Binding-site contacts:
Ligand atom C8 contacts residue VAL217 of chain 18.A at 3.5 Å (hydrophobic).
Ligand atom N7 contacts residue PRO429 of chain 18.A at 4.3 Å.
Ligand atom N7 contacts residue PRO218 of chain 18.A at 4.0 Å.
Ligand atom C3' contacts residue GLU215 of chain 18.A at 3.3 Å.
Ligand atom C8 contacts residue PRO429 of chain 18.A at 4.3 Å (hydrophobic).
Ligand atom N9 contacts residue VAL217 of chain 18.A at 4.3 Å.
Ligand atom N1 contacts residue HIS428 of chain 18.A at 3.3 Å.
Ligand atom O3' contacts residue GLY437 of chain 18.A at 3.9 Å.
Ligand atom N6 contacts residue SER430 of chain 18.A at 3.7 Å.
Ligand atom O3P contacts residue LYS439 of chain 18.A at 2.9 Å.
Ligand atom C8 contacts residue GLY437 of chain 18.A at 2.8 Å.
Ligand atom O2P contacts residue HIS426 of chain 18.A at 3.6 Å.
Ligand atom N7 contacts residue VAL217 of chain 18.A at 3.7 Å.
Ligand atom N9 contacts residue PRO218 of chain 18.A at 4.2 Å.
Ligand atom C4 contacts residue PRO218 of chain 18.A at 4.1 Å (hydrophobic).
Ligand atom C6 contacts residue HIS428 of chain 18.A at 4.2 Å.
Ligand atom O3' contacts residue GLU215 of chain 18.A at 3.5 Å (salt-bridge).
Ligand atom O3' contacts residue LYS439 of chain 18.A at 3.5 Å.
Ligand atom O5' contacts residue LYS439 of chain 18.A at 3.8 Å.
Ligand atom N3 contacts residue PRO429 of chain 18.A at 4.4 Å.
Ligand atom P contacts residue HIS426 of chain 18.A at 3.9 Å.
Ligand atom N6 contacts residue HIS428 of chain 18.A at 4.0 Å.
Ligand atom N9 contacts residue GLY437 of chain 18.A at 3.3 Å (h-bond).
Ligand atom C6 contacts residue SER430 of chain 18.A at 4.2 Å.
Ligand atom N9 contacts residue PRO429 of chain 18.A at 4.3 Å.
Ligand atom C2' contacts residue ASP216 of chain 18.A at 4.3 Å.
Ligand atom C2' contacts residue GLY437 of chain 18.A at 2.8 Å.
Ligand atom C2 contacts residue HIS428 of chain 18.A at 3.8 Å.
Ligand atom N6 contacts residue ASP407 of chain 18.A at 3.6 Å (salt-bridge).
Ligand atom C2' contacts residue GLU215 of chain 18.A at 3.6 Å.
Ligand atom O1P contacts residue HIS426 of chain 18.A at 2.7 Å (h-bond).
Ligand atom N7 contacts residue GLY437 of chain 18.A at 3.5 Å (h-bond).
Ligand atom C3' contacts residue GLY437 of chain 18.A at 3.9 Å.
Ligand atom C1' contacts residue GLY437 of chain 18.A at 3.3 Å.
Ligand atom C6 contacts residue PRO218 of chain 18.A at 4.2 Å (hydrophobic).
Ligand atom C5 contacts residue PRO218 of chain 18.A at 4.0 Å (hydrophobic).
Ligand atom O3' contacts residue ILE420 of chain 18.A at 4.2 Å.
Ligand atom O1P contacts residue LYS439 of chain 18.A at 2.6 Å.
Ligand atom C8 contacts residue PRO218 of chain 18.A at 4.2 Å (hydrophobic).
Ligand atom P contacts residue LYS439 of chain 18.A at 3.3 Å.

This small molecule binds to this protein.
Small molecule (SMILES): Nc1ncnc2c1ncn2[C@@H]1C[C@@H](O)[C@@H](COP(=O)(O)O)O1

Sequence of chain 18.A:
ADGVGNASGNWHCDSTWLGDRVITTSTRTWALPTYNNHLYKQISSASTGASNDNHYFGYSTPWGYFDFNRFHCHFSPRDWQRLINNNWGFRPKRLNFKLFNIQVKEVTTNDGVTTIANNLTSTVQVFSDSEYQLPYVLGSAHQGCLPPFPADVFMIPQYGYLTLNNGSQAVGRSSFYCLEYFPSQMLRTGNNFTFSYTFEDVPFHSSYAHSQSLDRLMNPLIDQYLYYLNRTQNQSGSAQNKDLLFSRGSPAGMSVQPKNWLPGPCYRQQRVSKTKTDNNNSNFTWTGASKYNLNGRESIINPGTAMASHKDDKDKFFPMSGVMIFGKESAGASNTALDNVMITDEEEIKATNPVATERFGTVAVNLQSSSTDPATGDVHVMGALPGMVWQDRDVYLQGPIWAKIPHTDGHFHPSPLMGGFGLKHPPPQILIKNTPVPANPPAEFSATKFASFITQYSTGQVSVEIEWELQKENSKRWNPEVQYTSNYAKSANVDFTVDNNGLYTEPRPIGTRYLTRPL